Sequence of chain 1.A:
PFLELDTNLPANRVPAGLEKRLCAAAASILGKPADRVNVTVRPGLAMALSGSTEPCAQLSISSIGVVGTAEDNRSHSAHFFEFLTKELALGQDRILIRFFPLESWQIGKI

Sequence of chain 3.A:
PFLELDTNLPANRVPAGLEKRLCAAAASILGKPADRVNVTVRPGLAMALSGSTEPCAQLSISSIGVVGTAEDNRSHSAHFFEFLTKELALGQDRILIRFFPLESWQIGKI

Binding-site contacts:
Ligand atom CAE contacts residue ARG36 of chain 3.A at 3.5 Å.
Ligand atom CAC contacts residue ILE107 of chain 3.A at 4.0 Å (hydrophobic).
Ligand atom NAM contacts residue PHE2 of chain 3.A at 4.1 Å.
Ligand atom CAG contacts residue ARG36 of chain 3.A at 3.3 Å.
Ligand atom OAU contacts residue SER63 of chain 3.A at 2.6 Å (h-bond).
Ligand atom CAP contacts residue ARG36 of chain 3.A at 4.1 Å.
Ligand atom CAN contacts residue ARG36 of chain 3.A at 3.0 Å.
Ligand atom CAL contacts residue ILE107 of chain 3.A at 4.2 Å (hydrophobic).
Ligand atom OAQ contacts residue ARG36 of chain 3.A at 3.2 Å (salt-bridge).
Ligand atom CAA contacts residue ILE107 of chain 3.A at 3.7 Å (hydrophobic).
Ligand atom NAM contacts residue PRO1 of chain 3.A at 2.7 Å (h-bond).
Ligand atom OAR contacts residue LEU96 of chain 1.A at 3.9 Å.
Ligand atom OAH contacts residue ARG36 of chain 3.A at 2.8 Å (salt-bridge).
Ligand atom CAK contacts residue ILE107 of chain 3.A at 3.4 Å (hydrophobic).
Ligand atom CAD contacts residue ARG36 of chain 3.A at 2.8 Å.
Ligand atom CAJ contacts residue ARG36 of chain 3.A at 3.4 Å.
Ligand atom OAT contacts residue ILE107 of chain 3.A at 3.8 Å.
Ligand atom CAS contacts residue ILE64 of chain 3.A at 3.7 Å (hydrophobic).
Ligand atom CAK contacts residue ARG36 of chain 3.A at 3.5 Å.
Ligand atom OAR contacts residue ASN38 of chain 3.A at 4.3 Å.
Ligand atom OAU contacts residue ILE64 of chain 3.A at 3.7 Å.
Ligand atom OAU contacts residue SER62 of chain 3.A at 4.3 Å.
Ligand atom CAS contacts residue PRO1 of chain 3.A at 3.5 Å (hydrophobic).
Ligand atom CAL contacts residue PRO1 of chain 3.A at 3.5 Å (hydrophobic).
Ligand atom CAN contacts residue PRO1 of chain 3.A at 3.5 Å (hydrophobic).
Ligand atom CAO contacts residue ARG36 of chain 3.A at 3.9 Å.
Ligand atom CAN contacts residue ASN38 of chain 3.A at 4.1 Å.
Ligand atom OAT contacts residue ILE64 of chain 3.A at 2.8 Å (h-bond).
Ligand atom OAI contacts residue ARG36 of chain 3.A at 3.5 Å (salt-bridge).
Ligand atom CAS contacts residue SER63 of chain 3.A at 3.6 Å.
Ligand atom CAL contacts residue PHE2 of chain 3.A at 4.1 Å (hydrophobic).
Ligand atom CAK contacts residue ILE64 of chain 3.A at 4.1 Å (hydrophobic).
Ligand atom CAC contacts residue ARG36 of chain 3.A at 3.6 Å.
Ligand atom NAM contacts residue ARG36 of chain 3.A at 3.4 Å (salt-bridge).
Ligand atom OAU contacts residue PRO1 of chain 3.A at 2.9 Å (h-bond).
Ligand atom CAJ contacts residue ILE107 of chain 3.A at 4.0 Å (hydrophobic).
Ligand atom OAT contacts residue LEU102 of chain 3.A at 4.2 Å.
Ligand atom CAB contacts residue ILE107 of chain 3.A at 3.1 Å (hydrophobic).
Ligand atom OAT contacts residue SER63 of chain 3.A at 3.5 Å.
Ligand atom CAL contacts residue ARG36 of chain 3.A at 4.0 Å.

The protein below binds the small molecule below.
Small molecule (SMILES): O=C(O)c1cccc(-c2cc(C(=O)O)ncc2C(=O)O)c1